Binding-site contacts:
Ligand atom O4 contacts residue ARG33 of chain 1.M at 3.2 Å.
Ligand atom O6 contacts residue TYR14 of chain 1.N at 3.5 Å (h-bond).
Ligand atom O5 contacts residue ASN32 of chain 1.M at 3.9 Å.
Ligand atom O6 contacts residue ARG33 of chain 1.M at 3.5 Å.
Ligand atom C3 contacts residue ASP18 of chain 1.N at 4.1 Å.
Ligand atom O6 contacts residue TRP34 of chain 1.M at 4.3 Å.
Ligand atom C4 contacts residue ARG33 of chain 1.M at 4.5 Å.
Ligand atom C4 contacts residue ASP18 of chain 1.N at 3.3 Å.
Ligand atom O6 contacts residue TRP34 of chain 1.M at 3.2 Å (h-bond).
Ligand atom O6 contacts residue ASN35 of chain 1.M at 2.9 Å (h-bond).
Ligand atom C5 contacts residue TRP34 of chain 1.N at 4.0 Å (hydrophobic).
Ligand atom O5 contacts residue TRP34 of chain 1.M at 3.1 Å (h-bond).
Ligand atom O3 contacts residue ASP18 of chain 1.N at 3.6 Å.
Ligand atom C5 contacts residue TRP34 of chain 1.M at 4.1 Å (hydrophobic).
Ligand atom C1 contacts residue ASN32 of chain 1.M at 3.7 Å.
Ligand atom O5 contacts residue ARG33 of chain 1.M at 3.8 Å.
Ligand atom C6 contacts residue TRP34 of chain 1.M at 3.9 Å (hydrophobic).
Ligand atom O4 contacts residue TYR14 of chain 1.N at 4.5 Å.
Ligand atom O3 contacts residue TRP34 of chain 1.M at 4.1 Å.
Ligand atom C1 contacts residue TRP34 of chain 1.M at 4.0 Å (hydrophobic).
Ligand atom C5 contacts residue TRP34 of chain 1.M at 3.8 Å (hydrophobic).
Ligand atom C4 contacts residue TRP34 of chain 1.M at 3.6 Å (hydrophobic).
Ligand atom C2 contacts residue ASN32 of chain 1.M at 4.0 Å.
Ligand atom O6 contacts residue ASP18 of chain 1.N at 4.0 Å.
Ligand atom C4 contacts residue TRP34 of chain 1.N at 4.0 Å (hydrophobic).
Ligand atom C6 contacts residue TRP34 of chain 1.N at 3.7 Å (hydrophobic).
Ligand atom C6 contacts residue ASN35 of chain 1.M at 3.4 Å.
Ligand atom C1 contacts residue ARG33 of chain 1.M at 4.5 Å.
Ligand atom C3 contacts residue TRP34 of chain 1.M at 3.6 Å (hydrophobic).
Ligand atom O4 contacts residue ASP18 of chain 1.N at 2.8 Å (salt-bridge).
Ligand atom C6 contacts residue TRP34 of chain 1.M at 4.1 Å (hydrophobic).

Sequence of chain 1.M:
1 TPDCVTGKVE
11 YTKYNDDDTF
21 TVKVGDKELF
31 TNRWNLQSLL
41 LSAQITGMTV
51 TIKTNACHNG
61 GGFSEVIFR

Sequence of chain 1.N:
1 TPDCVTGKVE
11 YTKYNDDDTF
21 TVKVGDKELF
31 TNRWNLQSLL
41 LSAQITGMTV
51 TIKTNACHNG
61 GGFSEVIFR

The small molecule below binds the protein below.
Small molecule (SMILES): OC[C@H]1O[C@H](O[C@@H]2[C@H](O)[C@@H](O)[C@H](O)O[C@@H]2CO)[C@H](O)[C@@H](O)[C@H]1O